Sequence of chain 1.B:
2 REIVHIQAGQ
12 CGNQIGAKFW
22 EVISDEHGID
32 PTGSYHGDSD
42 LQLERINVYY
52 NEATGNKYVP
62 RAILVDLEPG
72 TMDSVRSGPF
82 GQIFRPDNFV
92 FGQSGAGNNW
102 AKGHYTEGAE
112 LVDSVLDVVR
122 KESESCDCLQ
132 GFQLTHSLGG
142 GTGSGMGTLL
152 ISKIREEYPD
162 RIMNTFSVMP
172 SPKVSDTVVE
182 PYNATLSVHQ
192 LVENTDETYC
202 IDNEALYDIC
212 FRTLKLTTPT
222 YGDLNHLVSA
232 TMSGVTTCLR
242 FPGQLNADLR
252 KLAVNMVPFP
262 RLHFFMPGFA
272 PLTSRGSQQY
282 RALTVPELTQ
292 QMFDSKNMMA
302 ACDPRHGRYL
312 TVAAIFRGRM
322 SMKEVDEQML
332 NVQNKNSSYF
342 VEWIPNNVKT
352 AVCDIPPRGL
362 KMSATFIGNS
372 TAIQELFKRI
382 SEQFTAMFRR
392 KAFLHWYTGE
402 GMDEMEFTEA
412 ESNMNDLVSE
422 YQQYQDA

Sequence of chain 1.A:
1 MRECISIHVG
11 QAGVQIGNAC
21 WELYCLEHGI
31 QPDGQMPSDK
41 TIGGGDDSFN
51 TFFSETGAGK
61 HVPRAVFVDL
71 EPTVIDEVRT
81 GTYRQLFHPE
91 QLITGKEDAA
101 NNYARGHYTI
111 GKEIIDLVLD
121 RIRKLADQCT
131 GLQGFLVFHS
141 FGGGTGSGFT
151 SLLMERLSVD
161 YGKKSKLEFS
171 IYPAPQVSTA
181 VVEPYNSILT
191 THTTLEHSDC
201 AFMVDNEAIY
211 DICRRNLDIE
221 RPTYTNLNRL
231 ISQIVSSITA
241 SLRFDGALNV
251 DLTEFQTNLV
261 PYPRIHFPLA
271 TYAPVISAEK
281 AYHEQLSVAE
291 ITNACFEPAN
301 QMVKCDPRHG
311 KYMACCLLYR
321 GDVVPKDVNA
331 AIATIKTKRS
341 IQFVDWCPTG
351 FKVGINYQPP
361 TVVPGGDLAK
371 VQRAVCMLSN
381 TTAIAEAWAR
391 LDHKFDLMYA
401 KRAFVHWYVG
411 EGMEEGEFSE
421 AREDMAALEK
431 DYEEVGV

Binding-site contacts:
Ligand atom C3 contacts residue CYS239 of chain 1.B at 3.6 Å (hydrophobic).
Ligand atom O1 contacts residue LYS350 of chain 1.B at 3.1 Å.
Ligand atom C17 contacts residue LYS252 of chain 1.B at 3.9 Å.
Ligand atom C1 contacts residue CYS239 of chain 1.B at 3.9 Å (hydrophobic).
Ligand atom C4 contacts residue ALA352 of chain 1.B at 3.9 Å (hydrophobic).
Ligand atom C2 contacts residue CYS239 of chain 1.B at 3.9 Å (hydrophobic).
Ligand atom C4 contacts residue ALA315 of chain 1.B at 3.4 Å (hydrophobic).
Ligand atom C12 contacts residue LYS350 of chain 1.B at 3.9 Å.
Ligand atom N4 contacts residue LEU253 of chain 1.B at 3.6 Å.
Ligand atom C15 contacts residue ASN256 of chain 1.B at 3.4 Å.
Ligand atom N4 contacts residue ALA248 of chain 1.B at 3.4 Å.
Ligand atom C5 contacts residue ALA314 of chain 1.B at 3.5 Å (hydrophobic).
Ligand atom N1 contacts residue CYS239 of chain 1.B at 3.5 Å.
Ligand atom N2 contacts residue ALA314 of chain 1.B at 3.8 Å.
Ligand atom C4 contacts residue ALA314 of chain 1.B at 3.7 Å (hydrophobic).
Ligand atom C14 contacts residue THR179 of chain 1.A at 3.6 Å.
Ligand atom C12 contacts residue THR312 of chain 1.B at 3.9 Å.
Ligand atom CL1 contacts residue ALA248 of chain 1.B at 3.6 Å.
Ligand atom C7 contacts residue LEU253 of chain 1.B at 3.8 Å (hydrophobic).
Ligand atom N2 contacts residue LEU246 of chain 1.B at 3.7 Å.
Ligand atom C5 contacts residue LYS350 of chain 1.B at 3.6 Å.
Ligand atom C17 contacts residue LEU253 of chain 1.B at 3.9 Å (hydrophobic).
Ligand atom C11 contacts residue LYS350 of chain 1.B at 3.3 Å.
Ligand atom C13 contacts residue THR179 of chain 1.A at 3.4 Å.
Ligand atom C9 contacts residue ALA314 of chain 1.B at 3.9 Å (hydrophobic).
Ligand atom C6 contacts residue LEU246 of chain 1.B at 3.9 Å (hydrophobic).
Ligand atom C13 contacts residue LYS350 of chain 1.B at 3.6 Å.
Ligand atom C12 contacts residue ASN256 of chain 1.B at 3.9 Å.
Ligand atom C11 contacts residue ASN256 of chain 1.B at 3.4 Å.
Ligand atom C15 contacts residue THR179 of chain 1.A at 3.1 Å.
Ligand atom C16 contacts residue LEU246 of chain 1.B at 3.5 Å (hydrophobic).
Ligand atom C14 contacts residue ASN256 of chain 1.B at 3.6 Å.
Ligand atom C10 contacts residue MET257 of chain 1.B at 3.8 Å (hydrophobic).
Ligand atom C12 contacts residue ASN348 of chain 1.B at 3.5 Å.
Ligand atom O1 contacts residue ASN256 of chain 1.B at 3.8 Å.
Ligand atom C13 contacts residue ASN256 of chain 1.B at 3.2 Å.
Ligand atom CL1 contacts residue LEU240 of chain 1.B at 3.2 Å.
Ligand atom C12 contacts residue VAL313 of chain 1.B at 3.5 Å (hydrophobic).
Ligand atom C1 contacts residue LEU253 of chain 1.B at 3.9 Å (hydrophobic).
Ligand atom C1 contacts residue ALA248 of chain 1.B at 3.5 Å (hydrophobic).

The protein below binds the small molecule below.
Small molecule (SMILES): COc1ccc2c(c1)CCCN2c1nc(Cl)nc2cccnc12